Sequence of chain 1.E:
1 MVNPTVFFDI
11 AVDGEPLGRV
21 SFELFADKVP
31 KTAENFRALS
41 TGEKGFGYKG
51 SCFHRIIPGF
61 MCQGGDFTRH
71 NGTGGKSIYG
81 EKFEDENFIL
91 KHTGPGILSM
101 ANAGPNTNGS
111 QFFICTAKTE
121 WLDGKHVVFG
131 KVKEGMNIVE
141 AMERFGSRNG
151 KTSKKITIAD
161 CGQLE

Binding-site contacts:
Ligand atom CD2 contacts residue PHE60 of chain 1.E at 3.7 Å (hydrophobic).
Ligand atom CB contacts residue GLY72 of chain 1.E at 3.5 Å.
Ligand atom C contacts residue GLY72 of chain 1.E at 3.1 Å.
Ligand atom CA contacts residue GLY72 of chain 1.E at 3.8 Å.
Ligand atom CB contacts residue TRP121 of chain 1.E at 3.8 Å (hydrophobic).
Ligand atom O contacts residue PHE60 of chain 1.E at 3.2 Å.
Ligand atom CZ contacts residue ALA103 of chain 1.E at 3.8 Å (hydrophobic).
Ligand atom CG2 contacts residue PHE113 of chain 1.E at 3.7 Å (hydrophobic).
Ligand atom CN contacts residue HIS126 of chain 1.E at 3.2 Å.
Ligand atom CB contacts residue ASN102 of chain 1.E at 3.4 Å.
Ligand atom O contacts residue ALA103 of chain 1.E at 3.6 Å.
Ligand atom CG2 contacts residue PHE60 of chain 1.E at 3.6 Å (hydrophobic).
Ligand atom O contacts residue TRP121 of chain 1.E at 2.7 Å (h-bond).
Ligand atom O contacts residue GLY72 of chain 1.E at 3.7 Å.
Ligand atom CD1 contacts residue ASN102 of chain 1.E at 3.4 Å.
Ligand atom CA contacts residue GLY72 of chain 1.E at 3.3 Å.
Ligand atom O contacts residue ARG55 of chain 1.E at 2.8 Å (salt-bridge).
Ligand atom N contacts residue ASN102 of chain 1.E at 2.9 Å (h-bond).
Ligand atom C contacts residue ASN102 of chain 1.E at 3.4 Å.
Ligand atom CG1 contacts residue GLN63 of chain 1.E at 3.3 Å.
Ligand atom CN contacts residue ARG55 of chain 1.E at 3.5 Å.
Ligand atom CA contacts residue ASN102 of chain 1.E at 3.0 Å.
Ligand atom C contacts residue PHE60 of chain 1.E at 3.6 Å (hydrophobic).
Ligand atom CB contacts residue GLN111 of chain 1.E at 3.6 Å.
Ligand atom O contacts residue HIS126 of chain 1.E at 3.4 Å.
Ligand atom CG contacts residue GLN111 of chain 1.E at 3.5 Å.
Ligand atom CG contacts residue ASN102 of chain 1.E at 3.7 Å.
Ligand atom CN contacts residue ARG55 of chain 1.E at 3.6 Å.
Ligand atom O contacts residue ASN102 of chain 1.E at 3.4 Å (h-bond).
Ligand atom CN contacts residue LEU122 of chain 1.E at 3.7 Å (hydrophobic).
Ligand atom O contacts residue ALA101 of chain 1.E at 3.5 Å.
Ligand atom CG contacts residue ALA101 of chain 1.E at 3.7 Å (hydrophobic).
Ligand atom CB contacts residue PHE113 of chain 1.E at 3.7 Å (hydrophobic).
Ligand atom CN contacts residue GLY72 of chain 1.E at 3.4 Å.
Ligand atom CG1 contacts residue ALA101 of chain 1.E at 3.8 Å (hydrophobic).
Ligand atom O contacts residue LEU122 of chain 1.E at 3.8 Å.
Ligand atom CG1 contacts residue PHE113 of chain 1.E at 3.5 Å (hydrophobic).
Ligand atom CG1 contacts residue ARG55 of chain 1.E at 3.7 Å.
Ligand atom O contacts residue GLN63 of chain 1.E at 3.0 Å (h-bond).
Ligand atom N contacts residue GLY72 of chain 1.E at 3.1 Å (h-bond).

This protein binds this small molecule.
Small molecule (SMILES): C=C/C=C\C[C@@H](C)[C@@H](O)[C@H]1C(=O)N[C@@H](CC)C(=O)N(C)CC(=O)N(C)[C@@H](CC(C)C)C(=O)N[C@@H](C(C)C)C(=O)N(C)[C@@H](CC(C)C)C(=O)N[C@@H](C)C(=O)N[C@H](C)C(=O)N(C)[C@@H](CC(C)C)C(=O)N(C)[C@@H](CC(C)C)C(=O)N(C)[C@@H](C(C)C)C(=O)N1C